The small molecule below binds the protein below.
Small molecule (SMILES): CC(=O)N[C@H]1[C@H]([C@H](O)[C@H](O)CO)O[C@@](O[C@H](CO)[C@@H](O)[C@@H]2O[C@@H](C(=O)O)C[C@H](O)[C@H]2NC(C)=O)(C(=O)O)C[C@@H]1O

Sequence of chain 3.B:
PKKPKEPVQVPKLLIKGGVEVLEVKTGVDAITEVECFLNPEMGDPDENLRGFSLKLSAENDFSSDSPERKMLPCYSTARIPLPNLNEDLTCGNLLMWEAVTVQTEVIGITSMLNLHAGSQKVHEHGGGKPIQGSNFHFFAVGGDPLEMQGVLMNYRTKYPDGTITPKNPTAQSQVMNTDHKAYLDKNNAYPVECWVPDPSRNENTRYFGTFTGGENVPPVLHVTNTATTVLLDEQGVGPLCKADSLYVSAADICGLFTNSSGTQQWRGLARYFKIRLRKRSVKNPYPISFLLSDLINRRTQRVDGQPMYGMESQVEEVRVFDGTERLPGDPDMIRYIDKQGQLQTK

Sequence of chain 3.C:
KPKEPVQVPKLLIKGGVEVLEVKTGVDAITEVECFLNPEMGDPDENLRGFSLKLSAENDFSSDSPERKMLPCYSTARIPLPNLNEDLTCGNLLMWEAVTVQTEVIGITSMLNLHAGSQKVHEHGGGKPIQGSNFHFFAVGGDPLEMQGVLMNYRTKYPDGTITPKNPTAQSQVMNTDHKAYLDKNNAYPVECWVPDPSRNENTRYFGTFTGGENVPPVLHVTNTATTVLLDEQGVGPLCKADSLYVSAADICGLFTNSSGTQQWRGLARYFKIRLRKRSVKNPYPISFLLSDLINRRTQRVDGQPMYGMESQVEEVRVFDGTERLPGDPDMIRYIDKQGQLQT

Binding-site contacts:
Ligand atom O8 contacts residue ASN272 of chain 3.B at 3.5 Å (h-bond).
Ligand atom N5 contacts residue ASN272 of chain 3.B at 3.2 Å (h-bond).
Ligand atom O1A contacts residue LYS68 of chain 3.B at 2.9 Å.
Ligand atom C10 contacts residue ASN272 of chain 3.B at 4.0 Å.
Ligand atom C1 contacts residue LYS68 of chain 3.B at 3.7 Å.
Ligand atom O1B contacts residue LYS68 of chain 3.B at 3.9 Å.
Ligand atom N5 contacts residue GLN278 of chain 3.B at 3.9 Å.
Ligand atom O10 contacts residue LEU62 of chain 3.B at 4.0 Å.
Ligand atom C11 contacts residue SER274 of chain 3.B at 4.0 Å.
Ligand atom C11 contacts residue ASN272 of chain 3.B at 3.6 Å.
Ligand atom O9 contacts residue LYS68 of chain 3.B at 2.9 Å (salt-bridge).
Ligand atom O9 contacts residue LEU67 of chain 3.B at 3.3 Å.
Ligand atom C9 contacts residue GLN278 of chain 3.B at 3.2 Å.
Ligand atom C7 contacts residue GLN278 of chain 3.B at 3.8 Å.
Ligand atom C11 contacts residue PHE65 of chain 3.B at 3.8 Å (hydrophobic).
Ligand atom O7 contacts residue LEU62 of chain 3.B at 3.8 Å.
Ligand atom O1B contacts residue SER274 of chain 3.B at 4.1 Å.
Ligand atom C10 contacts residue GLN278 of chain 3.B at 4.0 Å.
Ligand atom O10 contacts residue PHE75 of chain 3.C at 3.0 Å.
Ligand atom O1B contacts residue ASN272 of chain 3.B at 3.4 Å (h-bond).
Ligand atom O8 contacts residue GLN278 of chain 3.B at 3.5 Å (h-bond).
Ligand atom C9 contacts residue LYS68 of chain 3.B at 3.8 Å.
Ligand atom C11 contacts residue LEU62 of chain 3.B at 4.1 Å (hydrophobic).
Ligand atom O9 contacts residue GLN278 of chain 3.B at 4.0 Å.
Ligand atom C10 contacts residue PHE75 of chain 3.C at 3.1 Å (hydrophobic).
Ligand atom O1B contacts residue THR276 of chain 3.B at 3.7 Å.
Ligand atom C11 contacts residue HIS138 of chain 3.A at 3.5 Å.
Ligand atom C6 contacts residue ASN272 of chain 3.B at 3.6 Å.
Ligand atom C1 contacts residue ASN272 of chain 3.B at 3.8 Å.
Ligand atom C9 contacts residue LEU67 of chain 3.B at 4.1 Å (hydrophobic).
Ligand atom C8 contacts residue GLN278 of chain 3.B at 3.6 Å.
Ligand atom C4 contacts residue ASN272 of chain 3.B at 4.1 Å.
Ligand atom C5 contacts residue ASN272 of chain 3.B at 4.1 Å.
Ligand atom C11 contacts residue THR276 of chain 3.B at 3.3 Å.
Ligand atom O1A contacts residue SER274 of chain 3.B at 2.6 Å (h-bond).
Ligand atom C11 contacts residue GLN278 of chain 3.B at 3.5 Å.
Ligand atom C11 contacts residue PHE75 of chain 3.C at 2.3 Å (hydrophobic).
Ligand atom C11 contacts residue PHE270 of chain 3.B at 3.8 Å (hydrophobic).
Ligand atom C1 contacts residue SER274 of chain 3.B at 3.7 Å.
Ligand atom O8 contacts residue LYS68 of chain 3.B at 3.4 Å.

Sequence of chain 3.A:
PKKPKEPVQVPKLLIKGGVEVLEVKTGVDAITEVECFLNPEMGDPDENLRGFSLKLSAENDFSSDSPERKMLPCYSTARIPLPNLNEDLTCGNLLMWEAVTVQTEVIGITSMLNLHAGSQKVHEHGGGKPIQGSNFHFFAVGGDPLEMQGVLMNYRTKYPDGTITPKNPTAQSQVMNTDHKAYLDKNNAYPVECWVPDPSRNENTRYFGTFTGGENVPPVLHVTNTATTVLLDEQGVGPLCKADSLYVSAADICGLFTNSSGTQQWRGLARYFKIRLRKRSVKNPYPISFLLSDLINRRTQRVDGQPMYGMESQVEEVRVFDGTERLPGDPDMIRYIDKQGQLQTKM